The small molecule below binds the protein below.
Small molecule (SMILES): CC[C@H](C)[C@H](NC(=O)[C@@H](N)CC(C)C)C(=O)NCC(=O)N[C@@H](CCCN=C(N)N)C(=O)N[C@H](C=O)[C@@H](C)O

Sequence of chain 3.A:
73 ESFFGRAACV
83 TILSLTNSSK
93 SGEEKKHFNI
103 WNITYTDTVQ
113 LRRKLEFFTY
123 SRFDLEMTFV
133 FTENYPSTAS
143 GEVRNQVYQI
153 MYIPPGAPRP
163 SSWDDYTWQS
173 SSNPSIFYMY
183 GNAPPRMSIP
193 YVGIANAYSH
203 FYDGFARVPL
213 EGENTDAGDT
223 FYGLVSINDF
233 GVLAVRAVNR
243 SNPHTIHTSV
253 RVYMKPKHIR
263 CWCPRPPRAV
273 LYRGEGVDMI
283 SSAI

Sequence of chain 2.C:
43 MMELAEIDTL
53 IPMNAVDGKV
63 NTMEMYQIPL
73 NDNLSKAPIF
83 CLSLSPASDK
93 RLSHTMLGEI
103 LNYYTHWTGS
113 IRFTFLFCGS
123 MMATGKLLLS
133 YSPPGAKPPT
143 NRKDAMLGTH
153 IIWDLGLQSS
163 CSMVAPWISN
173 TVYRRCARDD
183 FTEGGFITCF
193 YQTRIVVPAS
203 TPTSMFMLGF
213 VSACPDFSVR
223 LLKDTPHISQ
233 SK

Binding-site contacts:
Ligand atom NH1 contacts residue LYS98 of chain 3.A at 3.7 Å.
Ligand atom NH2 contacts residue ASN101 of chain 3.A at 3.7 Å.
Ligand atom O contacts residue THR88 of chain 3.A at 3.7 Å.
Ligand atom CD contacts residue ASN101 of chain 3.A at 3.2 Å.
Ligand atom NE contacts residue SER86 of chain 3.A at 3.6 Å.
Ligand atom CA contacts residue LYS234 of chain 2.C at 2.5 Å.
Ligand atom N contacts residue SER233 of chain 2.C at 3.0 Å (h-bond).
Ligand atom CA contacts residue SER86 of chain 3.A at 4.0 Å.
Ligand atom NH2 contacts residue LYS97 of chain 3.A at 3.6 Å (salt-bridge).
Ligand atom CG contacts residue SER86 of chain 3.A at 4.2 Å.
Ligand atom O contacts residue LYS234 of chain 2.C at 3.4 Å.
Ligand atom NH2 contacts residue PHE100 of chain 3.A at 2.8 Å (h-bond).
Ligand atom CB contacts residue SER86 of chain 3.A at 3.9 Å.
Ligand atom N contacts residue LYS234 of chain 2.C at 3.6 Å.
Ligand atom CA contacts residue SER233 of chain 2.C at 3.6 Å.
Ligand atom CD2 contacts residue ILE84 of chain 3.A at 3.9 Å (hydrophobic).
Ligand atom CZ contacts residue ASN101 of chain 3.A at 3.7 Å.
Ligand atom CD1 contacts residue ILE84 of chain 3.A at 4.0 Å (hydrophobic).
Ligand atom CZ contacts residue LYS98 of chain 3.A at 3.7 Å.
Ligand atom NH1 contacts residue THR88 of chain 3.A at 3.8 Å.
Ligand atom NH2 contacts residue LYS98 of chain 3.A at 2.7 Å (salt-bridge).
Ligand atom CZ contacts residue SER86 of chain 3.A at 3.2 Å.
Ligand atom CB contacts residue SER233 of chain 2.C at 4.1 Å.
Ligand atom NH1 contacts residue SER86 of chain 3.A at 3.4 Å (h-bond).
Ligand atom O contacts residue SER86 of chain 3.A at 2.8 Å (h-bond).
Ligand atom NH2 contacts residue LEU87 of chain 3.A at 3.9 Å.
Ligand atom C contacts residue THR88 of chain 3.A at 4.2 Å.
Ligand atom O contacts residue LYS98 of chain 3.A at 3.8 Å.
Ligand atom CD contacts residue SER86 of chain 3.A at 3.5 Å.
Ligand atom CZ contacts residue PHE100 of chain 3.A at 4.1 Å (hydrophobic).
Ligand atom N contacts residue LYS234 of chain 2.C at 1.5 Å.
Ligand atom NH1 contacts residue LEU87 of chain 3.A at 3.9 Å.
Ligand atom C contacts residue LYS234 of chain 2.C at 3.0 Å.
Ligand atom CZ contacts residue LEU87 of chain 3.A at 4.2 Å (hydrophobic).
Ligand atom C contacts residue SER86 of chain 3.A at 3.6 Å.
Ligand atom CB contacts residue LYS234 of chain 2.C at 3.9 Å.
Ligand atom C contacts residue LYS98 of chain 3.A at 3.7 Å.
Ligand atom N contacts residue SER86 of chain 3.A at 4.0 Å.
Ligand atom NE contacts residue ASN101 of chain 3.A at 3.0 Å (h-bond).
Ligand atom NH2 contacts residue SER86 of chain 3.A at 3.5 Å (h-bond).